Sequence of chain 1.A:
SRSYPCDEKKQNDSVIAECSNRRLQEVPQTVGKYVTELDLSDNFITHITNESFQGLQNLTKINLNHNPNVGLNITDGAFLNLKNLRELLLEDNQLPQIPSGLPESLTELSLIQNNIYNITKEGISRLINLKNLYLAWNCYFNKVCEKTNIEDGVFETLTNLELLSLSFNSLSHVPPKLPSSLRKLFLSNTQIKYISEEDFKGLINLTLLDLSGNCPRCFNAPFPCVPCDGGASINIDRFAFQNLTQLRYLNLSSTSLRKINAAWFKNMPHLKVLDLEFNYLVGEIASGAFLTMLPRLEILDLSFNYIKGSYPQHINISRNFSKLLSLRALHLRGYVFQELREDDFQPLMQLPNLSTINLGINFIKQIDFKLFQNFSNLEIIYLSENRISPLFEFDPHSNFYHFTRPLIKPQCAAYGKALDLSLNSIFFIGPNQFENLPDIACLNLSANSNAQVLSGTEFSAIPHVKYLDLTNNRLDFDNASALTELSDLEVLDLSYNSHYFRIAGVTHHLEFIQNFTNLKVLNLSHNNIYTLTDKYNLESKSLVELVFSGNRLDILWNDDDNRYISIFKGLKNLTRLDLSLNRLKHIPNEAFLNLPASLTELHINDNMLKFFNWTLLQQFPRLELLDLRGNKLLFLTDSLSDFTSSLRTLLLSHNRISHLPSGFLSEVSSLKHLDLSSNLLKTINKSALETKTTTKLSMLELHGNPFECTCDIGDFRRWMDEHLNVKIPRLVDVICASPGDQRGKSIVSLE

The protein below binds the small molecule below.
Small molecule (SMILES): CC(=O)N[C@@H]1[C@@H](O)[C@H](O)[C@@H](CO)O[C@H]1O

Binding-site contacts:
Ligand atom C4 contacts residue ASN658 of chain 1.A at 4.2 Å.
Ligand atom C6 contacts residue LEU661 of chain 1.A at 3.6 Å (hydrophobic).
Ligand atom C5 contacts residue LEU661 of chain 1.A at 4.0 Å (hydrophobic).
Ligand atom O5 contacts residue ASN634 of chain 1.A at 3.9 Å.
Ligand atom O7 contacts residue PHE656 of chain 1.A at 3.4 Å.
Ligand atom C2 contacts residue ASN634 of chain 1.A at 3.9 Å.
Ligand atom O7 contacts residue ASN634 of chain 1.A at 3.7 Å.
Ligand atom O6 contacts residue LEU661 of chain 1.A at 3.5 Å.
Ligand atom C1 contacts residue LEU661 of chain 1.A at 4.3 Å (hydrophobic).
Ligand atom O5 contacts residue ASN658 of chain 1.A at 2.4 Å (h-bond).
Ligand atom N2 contacts residue ASN658 of chain 1.A at 2.7 Å (h-bond).
Ligand atom O7 contacts residue ASN658 of chain 1.A at 3.6 Å (h-bond).
Ligand atom C2 contacts residue ASN658 of chain 1.A at 2.3 Å.
Ligand atom C3 contacts residue ASN658 of chain 1.A at 3.7 Å.
Ligand atom C7 contacts residue PHE656 of chain 1.A at 3.5 Å (hydrophobic).
Ligand atom C1 contacts residue ASN634 of chain 1.A at 4.0 Å.
Ligand atom C7 contacts residue ASN658 of chain 1.A at 3.4 Å.
Ligand atom C5 contacts residue ASN658 of chain 1.A at 3.7 Å.
Ligand atom C8 contacts residue PHE656 of chain 1.A at 3.5 Å (hydrophobic).
Ligand atom N2 contacts residue PHE656 of chain 1.A at 4.2 Å.
Ligand atom O5 contacts residue LEU661 of chain 1.A at 3.3 Å.
Ligand atom C1 contacts residue ASN658 of chain 1.A at 1.4 Å.